Sequence of chain 1.A:
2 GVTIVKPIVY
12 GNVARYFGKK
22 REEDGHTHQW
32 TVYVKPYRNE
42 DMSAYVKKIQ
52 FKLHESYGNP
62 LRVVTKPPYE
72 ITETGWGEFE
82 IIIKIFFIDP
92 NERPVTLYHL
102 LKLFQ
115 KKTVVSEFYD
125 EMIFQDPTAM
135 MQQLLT

This small molecule binds to this protein.
Small molecule (SMILES): Cn1nnc2cc(CO)ccc21

Binding-site contacts:
Ligand atom N1 contacts residue GLY76 of chain 1.A at 3.4 Å.
Ligand atom C contacts residue PHE80 of chain 1.A at 3.8 Å (hydrophobic).
Ligand atom N contacts residue TYR58 of chain 1.A at 3.8 Å.
Ligand atom C1 contacts residue TRP77 of chain 1.A at 3.9 Å (hydrophobic).
Ligand atom C6 contacts residue THR75 of chain 1.A at 4.1 Å.
Ligand atom C1 contacts residue TYR58 of chain 1.A at 3.4 Å (hydrophobic).
Ligand atom C contacts residue SER57 of chain 1.A at 3.7 Å.
Ligand atom C4 contacts residue HIS27 of chain 1.A at 4.2 Å.
Ligand atom C contacts residue HIS55 of chain 1.A at 4.0 Å.
Ligand atom O contacts residue HIS27 of chain 1.A at 3.0 Å (h-bond).
Ligand atom C7 contacts residue TRP77 of chain 1.A at 3.4 Å (hydrophobic).
Ligand atom N contacts residue GLY78 of chain 1.A at 4.2 Å.
Ligand atom C5 contacts residue TYR58 of chain 1.A at 4.0 Å (hydrophobic).
Ligand atom C contacts residue TYR58 of chain 1.A at 4.4 Å (hydrophobic).
Ligand atom C6 contacts residue TYR58 of chain 1.A at 3.4 Å (hydrophobic).
Ligand atom C2 contacts residue SER57 of chain 1.A at 3.1 Å.
Ligand atom C3 contacts residue TYR58 of chain 1.A at 3.8 Å (hydrophobic).
Ligand atom C contacts residue GLY78 of chain 1.A at 4.3 Å.
Ligand atom N1 contacts residue TRP77 of chain 1.A at 3.1 Å (h-bond).
Ligand atom N2 contacts residue TYR58 of chain 1.A at 4.0 Å.
Ligand atom C6 contacts residue GLY76 of chain 1.A at 4.0 Å.
Ligand atom N1 contacts residue TYR58 of chain 1.A at 3.4 Å (h-bond).
Ligand atom C6 contacts residue HIS27 of chain 1.A at 3.6 Å.
Ligand atom N contacts residue SER57 of chain 1.A at 4.3 Å.
Ligand atom C5 contacts residue HIS27 of chain 1.A at 3.9 Å.
Ligand atom C4 contacts residue TYR58 of chain 1.A at 3.8 Å (hydrophobic).
Ligand atom N contacts residue TRP77 of chain 1.A at 3.7 Å.
Ligand atom C2 contacts residue TYR58 of chain 1.A at 3.6 Å (hydrophobic).
Ligand atom C contacts residue TRP77 of chain 1.A at 4.0 Å (hydrophobic).
Ligand atom N2 contacts residue GLY78 of chain 1.A at 3.0 Å (h-bond).
Ligand atom C7 contacts residue GLY76 of chain 1.A at 4.0 Å.
Ligand atom N1 contacts residue GLY78 of chain 1.A at 3.4 Å (h-bond).
Ligand atom C7 contacts residue TYR58 of chain 1.A at 3.3 Å (hydrophobic).
Ligand atom N contacts residue PHE80 of chain 1.A at 4.1 Å.
Ligand atom N2 contacts residue GLY76 of chain 1.A at 4.5 Å.
Ligand atom N2 contacts residue TRP77 of chain 1.A at 3.6 Å.
Ligand atom C6 contacts residue TRP77 of chain 1.A at 3.8 Å (hydrophobic).
Ligand atom C3 contacts residue SER57 of chain 1.A at 3.5 Å.
Ligand atom N2 contacts residue PHE80 of chain 1.A at 4.1 Å.
Ligand atom C1 contacts residue SER57 of chain 1.A at 4.0 Å.